Binding-site contacts:
Ligand atom N10 contacts residue TRP156 of chain 1.E at 2.8 Å (h-bond).
Ligand atom C5 contacts residue TYR197 of chain 1.E at 3.8 Å (hydrophobic).
Ligand atom C16 contacts residue ILE127 of chain 1.D at 3.8 Å (hydrophobic).
Ligand atom O20 contacts residue THR45 of chain 1.D at 3.6 Å.
Ligand atom C12 contacts residue TRP156 of chain 1.E at 3.4 Å (hydrophobic).
Ligand atom C6 contacts residue SER176 of chain 1.D at 3.4 Å.
Ligand atom C11 contacts residue SER155 of chain 1.E at 3.8 Å.
Ligand atom C2 contacts residue ASP173 of chain 1.D at 3.5 Å.
Ligand atom C1 contacts residue THR45 of chain 1.D at 3.9 Å.
Ligand atom C15 contacts residue TYR204 of chain 1.E at 3.6 Å (hydrophobic).
Ligand atom C2 contacts residue THR45 of chain 1.D at 3.4 Å.
Ligand atom C5 contacts residue TYR64 of chain 1.D at 4.0 Å (hydrophobic).
Ligand atom C1 contacts residue ASP173 of chain 1.D at 3.5 Å.
Ligand atom O20 contacts residue SER176 of chain 1.D at 3.0 Å (h-bond).
Ligand atom C15 contacts residue TRP156 of chain 1.E at 3.8 Å (hydrophobic).
Ligand atom O21 contacts residue ILE127 of chain 1.D at 3.9 Å.
Ligand atom C15 contacts residue CYS200 of chain 1.E at 4.0 Å (hydrophobic).
Ligand atom C3 contacts residue CYS199 of chain 1.E at 3.7 Å (hydrophobic).
Ligand atom N18 contacts residue TRP156 of chain 1.E at 3.6 Å (h-bond).
Ligand atom C3 contacts residue TYR64 of chain 1.D at 3.7 Å (hydrophobic).
Ligand atom C17 contacts residue ILE127 of chain 1.D at 3.5 Å (hydrophobic).
Ligand atom C2 contacts residue CYS199 of chain 1.E at 3.9 Å (hydrophobic).
Ligand atom C19 contacts residue TRP156 of chain 1.E at 3.0 Å (hydrophobic).
Ligand atom N18 contacts residue ILE127 of chain 1.D at 3.6 Å.
Ligand atom O20 contacts residue SER175 of chain 1.D at 3.2 Å (h-bond).
Ligand atom C22 contacts residue THR45 of chain 1.D at 3.5 Å.
Ligand atom C6 contacts residue TYR197 of chain 1.E at 3.8 Å (hydrophobic).
Ligand atom O21 contacts residue TYR64 of chain 1.D at 3.9 Å.
Ligand atom C9 contacts residue TRP156 of chain 1.E at 3.4 Å (hydrophobic).
Ligand atom C11 contacts residue TRP156 of chain 1.E at 3.5 Å (hydrophobic).
Ligand atom O21 contacts residue CYS199 of chain 1.E at 3.8 Å.
Ligand atom C1 contacts residue SER176 of chain 1.D at 3.5 Å.
Ligand atom C14 contacts residue TRP156 of chain 1.E at 3.1 Å (hydrophobic).
Ligand atom C11 contacts residue TYR102 of chain 1.E at 3.4 Å (hydrophobic).
Ligand atom O20 contacts residue ASP173 of chain 1.D at 2.6 Å (salt-bridge).
Ligand atom C22 contacts residue ILE127 of chain 1.D at 3.7 Å (hydrophobic).
Ligand atom C22 contacts residue GLN66 of chain 1.D at 3.6 Å.
Ligand atom C4 contacts residue TYR64 of chain 1.D at 3.9 Å (hydrophobic).
Ligand atom C12 contacts residue TYR102 of chain 1.E at 3.8 Å (hydrophobic).
Ligand atom C16 contacts residue TYR204 of chain 1.E at 3.6 Å (hydrophobic).

Sequence of chain 1.D:
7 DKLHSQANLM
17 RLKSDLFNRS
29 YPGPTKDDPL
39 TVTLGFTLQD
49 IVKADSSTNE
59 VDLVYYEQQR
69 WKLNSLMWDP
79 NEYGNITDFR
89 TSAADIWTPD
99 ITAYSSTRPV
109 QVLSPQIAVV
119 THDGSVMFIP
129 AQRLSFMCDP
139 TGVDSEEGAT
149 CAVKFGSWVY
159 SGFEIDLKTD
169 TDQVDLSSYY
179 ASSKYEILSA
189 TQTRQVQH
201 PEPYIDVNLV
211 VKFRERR

The small molecule below binds the protein below.
Small molecule (SMILES): COc1cc(O)ccc1/C=C1\CCCN=C1c1cccnc1

Sequence of chain 1.E:
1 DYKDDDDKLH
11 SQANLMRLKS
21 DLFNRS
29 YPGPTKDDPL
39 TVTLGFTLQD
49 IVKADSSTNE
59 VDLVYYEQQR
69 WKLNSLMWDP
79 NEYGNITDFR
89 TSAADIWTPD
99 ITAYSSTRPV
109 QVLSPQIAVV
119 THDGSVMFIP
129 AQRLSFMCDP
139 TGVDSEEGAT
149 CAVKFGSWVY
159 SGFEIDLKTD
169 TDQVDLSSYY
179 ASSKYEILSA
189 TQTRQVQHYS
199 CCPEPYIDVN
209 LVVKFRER